The protein below binds the small molecule below.
Small molecule (SMILES): CC(=O)N[C@@H]1[C@@H](O)[C@H](O)[C@@H](CO)O[C@H]1O

Binding-site contacts:
Ligand atom O5 contacts residue ASN175 of chain 1.F at 2.4 Å (h-bond).
Ligand atom O3 contacts residue NAG1 of chain 1.K at 3.9 Å.
Ligand atom O7 contacts residue ASN175 of chain 1.F at 3.5 Å (h-bond).
Ligand atom O4 contacts residue NAG1 of chain 1.K at 2.3 Å (h-bond).
Ligand atom N2 contacts residue PRO86 of chain 1.F at 3.9 Å.
Ligand atom O5 contacts residue THR85 of chain 1.F at 4.3 Å.
Ligand atom O5 contacts residue GLU174 of chain 1.F at 3.5 Å (salt-bridge).
Ligand atom C1 contacts residue THR85 of chain 1.F at 3.8 Å.
Ligand atom C4 contacts residue ASN175 of chain 1.F at 4.2 Å.
Ligand atom C5 contacts residue THR85 of chain 1.F at 4.0 Å.
Ligand atom O6 contacts residue GLU174 of chain 1.F at 3.8 Å.
Ligand atom O6 contacts residue THR85 of chain 1.F at 4.4 Å.
Ligand atom C3 contacts residue THR85 of chain 1.F at 4.3 Å.
Ligand atom O6 contacts residue PHE173 of chain 1.F at 4.0 Å.
Ligand atom C8 contacts residue GLU87 of chain 1.F at 3.6 Å.
Ligand atom C3 contacts residue NAG1 of chain 1.K at 3.7 Å.
Ligand atom C8 contacts residue PRO86 of chain 1.F at 3.6 Å (hydrophobic).
Ligand atom C4 contacts residue NAG1 of chain 1.K at 3.5 Å.
Ligand atom C3 contacts residue ASN175 of chain 1.F at 3.8 Å.
Ligand atom C1 contacts residue ASN175 of chain 1.F at 1.4 Å.
Ligand atom N2 contacts residue THR85 of chain 1.F at 4.5 Å.
Ligand atom C2 contacts residue ASN175 of chain 1.F at 2.4 Å.
Ligand atom C5 contacts residue ASN175 of chain 1.F at 3.7 Å.
Ligand atom C2 contacts residue THR85 of chain 1.F at 4.5 Å.
Ligand atom C1 contacts residue GLU174 of chain 1.F at 4.1 Å.
Ligand atom C7 contacts residue PRO86 of chain 1.F at 4.3 Å (hydrophobic).
Ligand atom C6 contacts residue NAG1 of chain 1.K at 4.2 Å.
Ligand atom N2 contacts residue ASN175 of chain 1.F at 2.9 Å (h-bond).
Ligand atom C5 contacts residue NAG1 of chain 1.K at 3.8 Å.
Ligand atom C8 contacts residue ASN175 of chain 1.F at 4.5 Å.
Ligand atom C7 contacts residue ASN175 of chain 1.F at 3.4 Å.
Ligand atom C8 contacts residue ARG88 of chain 1.F at 4.3 Å.

Sequence of chain 1.F:
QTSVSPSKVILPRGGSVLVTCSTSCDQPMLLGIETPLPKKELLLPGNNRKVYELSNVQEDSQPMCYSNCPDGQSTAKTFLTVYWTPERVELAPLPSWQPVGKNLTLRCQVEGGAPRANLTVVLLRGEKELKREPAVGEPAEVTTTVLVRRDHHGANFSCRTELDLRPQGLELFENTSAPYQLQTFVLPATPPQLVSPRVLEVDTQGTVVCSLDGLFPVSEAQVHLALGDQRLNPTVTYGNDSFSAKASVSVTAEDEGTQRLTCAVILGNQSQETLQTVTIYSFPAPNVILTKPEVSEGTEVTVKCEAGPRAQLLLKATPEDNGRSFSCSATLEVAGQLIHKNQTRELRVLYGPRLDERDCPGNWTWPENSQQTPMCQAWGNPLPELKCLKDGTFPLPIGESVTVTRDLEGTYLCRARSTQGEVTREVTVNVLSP